This protein binds this small molecule.
Small molecule (SMILES): CC(C)[C@H](NC(=O)[C@H](CO)NC(=O)CNC(=O)[C@@H]1CCCN1C(=O)[C@@H](N)Cc1cnc[nH]1)C(=O)N[C@@H](CC(N)=O)C(=O)N[C@@H](CCC(=O)O)C(=O)N[C@@H](Cc1ccccc1)C(=O)N[C@@H](CC(=O)O)C(=O)N[C@@H](Cc1ccccc1)C(=O)NCC(=O)N[C@H](CO)CS

Binding-site contacts:
Ligand atom SG contacts residue CYS84 of chain 1.C at 2.2 Å (h-bond).
Ligand atom O contacts residue TRP147 of chain 1.C at 3.3 Å.
Ligand atom SG contacts residue TYR123 of chain 1.C at 3.4 Å (h-bond).
Ligand atom C contacts residue TYR7 of chain 1.C at 3.3 Å (hydrophobic).
Ligand atom O contacts residue TRP147 of chain 1.C at 2.9 Å (h-bond).
Ligand atom OD1 contacts residue GLN70 of chain 1.C at 3.3 Å (h-bond).
Ligand atom N contacts residue TYR7 of chain 1.C at 3.4 Å (h-bond).
Ligand atom O contacts residue ILE142 of chain 1.C at 3.4 Å.
Ligand atom N contacts residue TYR7 of chain 1.C at 2.8 Å (h-bond).
Ligand atom O contacts residue CYS84 of chain 1.C at 3.2 Å (h-bond).
Ligand atom CA contacts residue ASN77 of chain 1.C at 3.5 Å.
Ligand atom CG contacts residue GLN70 of chain 1.C at 3.5 Å.
Ligand atom N contacts residue ASN77 of chain 1.C at 2.9 Å (h-bond).
Ligand atom CA contacts residue TYR7 of chain 1.C at 3.3 Å (hydrophobic).
Ligand atom O contacts residue THR143 of chain 1.C at 2.5 Å (h-bond).
Ligand atom ND1 contacts residue GLU163 of chain 1.C at 3.3 Å (salt-bridge).
Ligand atom CB contacts residue CYS84 of chain 1.C at 3.2 Å (hydrophobic).
Ligand atom C contacts residue THR143 of chain 1.C at 3.4 Å.
Ligand atom O contacts residue LYS146 of chain 1.C at 2.6 Å (salt-bridge).
Ligand atom CB contacts residue TRP73 of chain 1.C at 3.4 Å (hydrophobic).
Ligand atom C contacts residue CYS84 of chain 1.C at 3.2 Å (hydrophobic).
Ligand atom O contacts residue TYR159 of chain 1.C at 2.7 Å (h-bond).
Ligand atom N contacts residue GLN70 of chain 1.C at 2.8 Å (h-bond).
Ligand atom OG contacts residue TYR155 of chain 1.C at 2.4 Å (h-bond).
Ligand atom CB contacts residue TRP147 of chain 1.C at 3.5 Å (hydrophobic).
Ligand atom O contacts residue GLN70 of chain 1.C at 3.1 Å (h-bond).
Ligand atom O contacts residue ILE66 of chain 1.C at 3.2 Å.
Ligand atom N contacts residue TYR171 of chain 1.C at 2.8 Å (h-bond).
Ligand atom OD1 contacts residue TRP73 of chain 1.C at 3.3 Å.
Ligand atom ND2 contacts residue TRP97 of chain 1.C at 3.5 Å.
Ligand atom CB contacts residue TRP167 of chain 1.C at 3.4 Å (hydrophobic).
Ligand atom CE1 contacts residue GLU163 of chain 1.C at 3.2 Å.
Ligand atom O contacts residue TRP73 of chain 1.C at 3.0 Å (h-bond).
Ligand atom OD1 contacts residue TRP97 of chain 1.C at 3.4 Å.
Ligand atom ND2 contacts residue TYR156 of chain 1.C at 2.9 Å (h-bond).
Ligand atom CB contacts residue GLN70 of chain 1.C at 3.4 Å.
Ligand atom OD1 contacts residue ASN77 of chain 1.C at 2.9 Å (h-bond).
Ligand atom O contacts residue TYR155 of chain 1.C at 3.0 Å (h-bond).
Ligand atom N contacts residue TYR99 of chain 1.C at 2.9 Å (h-bond).
Ligand atom OE1 contacts residue TYR155 of chain 1.C at 3.3 Å.

Sequence of chain 1.C:
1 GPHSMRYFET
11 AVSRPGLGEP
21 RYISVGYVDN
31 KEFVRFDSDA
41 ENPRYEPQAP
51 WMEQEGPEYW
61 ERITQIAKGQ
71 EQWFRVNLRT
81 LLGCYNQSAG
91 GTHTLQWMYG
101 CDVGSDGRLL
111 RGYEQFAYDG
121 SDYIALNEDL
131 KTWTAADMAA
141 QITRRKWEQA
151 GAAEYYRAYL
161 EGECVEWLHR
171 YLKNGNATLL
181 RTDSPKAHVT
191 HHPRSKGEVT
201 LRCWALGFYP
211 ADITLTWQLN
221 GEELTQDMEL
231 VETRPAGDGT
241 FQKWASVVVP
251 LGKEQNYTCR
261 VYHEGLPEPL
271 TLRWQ